The protein below binds the small molecule below.
Small molecule (SMILES): O=C(O)[C@@](O)(COP(=O)(O)O)[C@H](O)[C@H](O)COP(=O)(O)O

Sequence of chain 1.F:
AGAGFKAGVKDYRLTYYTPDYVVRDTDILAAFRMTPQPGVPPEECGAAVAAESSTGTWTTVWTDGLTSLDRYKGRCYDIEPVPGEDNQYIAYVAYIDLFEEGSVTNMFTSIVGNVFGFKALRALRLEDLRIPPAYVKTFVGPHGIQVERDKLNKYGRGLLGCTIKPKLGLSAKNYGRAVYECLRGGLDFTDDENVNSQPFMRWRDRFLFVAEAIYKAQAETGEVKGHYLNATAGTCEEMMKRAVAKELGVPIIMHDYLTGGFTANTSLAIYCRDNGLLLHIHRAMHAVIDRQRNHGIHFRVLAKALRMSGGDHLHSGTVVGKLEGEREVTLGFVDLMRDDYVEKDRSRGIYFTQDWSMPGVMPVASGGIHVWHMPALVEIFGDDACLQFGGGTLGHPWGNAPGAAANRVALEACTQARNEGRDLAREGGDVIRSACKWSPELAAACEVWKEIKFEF

Binding-site contacts:
Ligand atom O2 contacts residue MG1 of chain 1.JA at 2.3 Å.
Ligand atom O1P contacts residue LYS175 of chain 1.E at 3.3 Å.
Ligand atom C contacts residue MG1 of chain 1.JA at 2.9 Å.
Ligand atom O3 contacts residue MG1 of chain 1.JA at 2.2 Å.
Ligand atom O4 contacts residue GLY380 of chain 1.E at 3.3 Å (h-bond).
Ligand atom O2 contacts residue LYS175 of chain 1.E at 3.1 Å (salt-bridge).
Ligand atom C3 contacts residue KCX201 of chain 1.E at 3.2 Å.
Ligand atom O3 contacts residue KCX201 of chain 1.E at 2.8 Å (h-bond).
Ligand atom O2 contacts residue THR173 of chain 1.E at 3.0 Å (h-bond).
Ligand atom C contacts residue ASN123 of chain 1.F at 3.4 Å.
Ligand atom O2P contacts residue TRP66 of chain 1.F at 3.1 Å.
Ligand atom O6 contacts residue LYS334 of chain 1.E at 3.0 Å (salt-bridge).
Ligand atom O7 contacts residue GLU204 of chain 1.E at 3.0 Å (salt-bridge).
Ligand atom C contacts residue LYS175 of chain 1.E at 3.3 Å.
Ligand atom C2 contacts residue MG1 of chain 1.JA at 2.9 Å.
Ligand atom O5P contacts residue HIS327 of chain 1.E at 2.9 Å (h-bond).
Ligand atom O4 contacts residue SER379 of chain 1.E at 3.0 Å (h-bond).
Ligand atom O6P contacts residue ARG295 of chain 1.E at 3.1 Å (salt-bridge).
Ligand atom O2 contacts residue KCX201 of chain 1.E at 2.9 Å (h-bond).
Ligand atom O1P contacts residue THR65 of chain 1.F at 2.5 Å (h-bond).
Ligand atom O1 contacts residue LYS175 of chain 1.E at 3.0 Å (salt-bridge).
Ligand atom O1P contacts residue GLY404 of chain 1.E at 2.7 Å (h-bond).
Ligand atom O7 contacts residue LYS175 of chain 1.E at 3.3 Å (salt-bridge).
Ligand atom O1P contacts residue GLY403 of chain 1.E at 3.4 Å.
Ligand atom O7 contacts residue MG1 of chain 1.JA at 2.1 Å.
Ligand atom O7 contacts residue ASP203 of chain 1.E at 3.1 Å (salt-bridge).
Ligand atom O4P contacts residue ARG295 of chain 1.E at 2.7 Å (salt-bridge).
Ligand atom O7 contacts residue ASN123 of chain 1.F at 2.9 Å (h-bond).
Ligand atom O3 contacts residue GLU204 of chain 1.E at 2.9 Å (salt-bridge).
Ligand atom O2P contacts residue THR65 of chain 1.F at 3.3 Å (h-bond).
Ligand atom O3 contacts residue ASN123 of chain 1.F at 3.5 Å (h-bond).
Ligand atom O3 contacts residue HIS294 of chain 1.E at 2.9 Å (h-bond).
Ligand atom C3 contacts residue MG1 of chain 1.JA at 3.1 Å.
Ligand atom O6 contacts residue GLU60 of chain 1.F at 3.4 Å (salt-bridge).
Ligand atom O2P contacts residue GLY381 of chain 1.E at 2.8 Å (h-bond).
Ligand atom O2P contacts residue GLY380 of chain 1.E at 3.4 Å.
Ligand atom O3P contacts residue GLY403 of chain 1.E at 2.9 Å (h-bond).
Ligand atom O2P contacts residue LYS334 of chain 1.E at 2.7 Å (salt-bridge).
Ligand atom P1 contacts residue THR65 of chain 1.F at 3.3 Å.
Ligand atom O7 contacts residue LYS177 of chain 1.E at 2.8 Å (salt-bridge).

Sequence of chain 1.E:
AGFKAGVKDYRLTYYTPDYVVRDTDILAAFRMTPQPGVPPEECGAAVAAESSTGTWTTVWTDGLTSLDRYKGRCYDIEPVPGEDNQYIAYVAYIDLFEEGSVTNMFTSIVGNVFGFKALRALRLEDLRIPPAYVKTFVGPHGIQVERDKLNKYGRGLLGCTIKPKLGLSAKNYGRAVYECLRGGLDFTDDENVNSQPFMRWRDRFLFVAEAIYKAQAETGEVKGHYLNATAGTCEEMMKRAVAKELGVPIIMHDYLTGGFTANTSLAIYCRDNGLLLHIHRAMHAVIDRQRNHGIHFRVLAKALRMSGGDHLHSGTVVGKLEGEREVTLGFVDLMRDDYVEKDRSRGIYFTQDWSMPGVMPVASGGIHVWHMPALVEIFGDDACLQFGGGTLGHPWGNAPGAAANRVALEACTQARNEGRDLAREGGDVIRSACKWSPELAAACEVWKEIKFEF